Sequence of chain 1.Z:
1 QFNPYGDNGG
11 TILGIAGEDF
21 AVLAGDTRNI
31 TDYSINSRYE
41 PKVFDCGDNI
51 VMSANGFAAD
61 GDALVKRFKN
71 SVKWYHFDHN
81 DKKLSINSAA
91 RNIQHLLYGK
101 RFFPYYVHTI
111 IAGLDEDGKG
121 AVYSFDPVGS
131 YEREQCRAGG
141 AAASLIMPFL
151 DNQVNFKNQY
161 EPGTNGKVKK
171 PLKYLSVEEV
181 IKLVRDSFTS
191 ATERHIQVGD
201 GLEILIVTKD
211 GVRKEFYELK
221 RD

Sequence of chain 1.Y:
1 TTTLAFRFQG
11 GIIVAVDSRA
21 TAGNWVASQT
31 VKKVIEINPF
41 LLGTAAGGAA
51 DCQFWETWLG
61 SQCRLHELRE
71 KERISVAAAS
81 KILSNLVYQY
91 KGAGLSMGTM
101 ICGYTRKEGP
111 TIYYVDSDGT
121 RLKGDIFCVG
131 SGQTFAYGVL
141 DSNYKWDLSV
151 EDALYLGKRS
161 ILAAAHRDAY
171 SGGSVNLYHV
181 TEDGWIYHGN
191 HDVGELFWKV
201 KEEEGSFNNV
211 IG

Binding-site contacts:
Ligand atom C42 contacts residue GLY47 of chain 1.Y at 3.6 Å.
Ligand atom C27 contacts residue ALA27 of chain 1.Y at 3.6 Å (hydrophobic).
Ligand atom C51 contacts residue TYR170 of chain 1.Y at 3.5 Å (hydrophobic).
Ligand atom C43 contacts residue THR1 of chain 1.Y at 2.6 Å.
Ligand atom C11 contacts residue ASP126 of chain 1.Z at 3.5 Å.
Ligand atom O48 contacts residue MES1 of chain 1.RA at 2.7 Å (h-bond).
Ligand atom N41 contacts residue GLY47 of chain 1.Y at 2.7 Å (h-bond).
Ligand atom O9 contacts residue HIS108 of chain 1.Z at 3.4 Å (h-bond).
Ligand atom O48 contacts residue GLY47 of chain 1.Y at 3.2 Å (h-bond).
Ligand atom C12 contacts residue ASP126 of chain 1.Z at 3.1 Å.
Ligand atom N41 contacts residue THR1 of chain 1.Y at 3.6 Å.
Ligand atom C23 contacts residue THR21 of chain 1.Y at 3.5 Å.
Ligand atom C46 contacts residue ALA49 of chain 1.Y at 3.6 Å (hydrophobic).
Ligand atom C58 contacts residue ARG19 of chain 1.Y at 3.1 Å.
Ligand atom C39 contacts residue GLY47 of chain 1.Y at 3.5 Å.
Ligand atom C59 contacts residue TYR170 of chain 1.Y at 3.6 Å (hydrophobic).
Ligand atom C42 contacts residue THR1 of chain 1.Y at 2.3 Å.
Ligand atom C58 contacts residue THR1 of chain 1.Y at 2.5 Å.
Ligand atom N30 contacts residue THR21 of chain 1.Y at 2.8 Å (h-bond).
Ligand atom C5 contacts residue ALA22 of chain 1.Y at 3.5 Å (hydrophobic).
Ligand atom C51 contacts residue THR1 of chain 1.Y at 1.5 Å.
Ligand atom C44 contacts residue THR1 of chain 1.Y at 3.5 Å.
Ligand atom C3 contacts residue HIS108 of chain 1.Z at 3.3 Å.
Ligand atom C8 contacts residue PRO127 of chain 1.Z at 3.7 Å (hydrophobic).
Ligand atom C43 contacts residue GLY47 of chain 1.Y at 3.2 Å.
Ligand atom C59 contacts residue THR1 of chain 1.Y at 2.5 Å.
Ligand atom C2 contacts residue HIS108 of chain 1.Z at 3.2 Å.
Ligand atom O29 contacts residue ALA49 of chain 1.Y at 3.0 Å (h-bond).
Ligand atom O9 contacts residue PRO127 of chain 1.Z at 3.3 Å.
Ligand atom O48 contacts residue THR1 of chain 1.Y at 2.3 Å (h-bond).
Ligand atom O60 contacts residue MES1 of chain 1.RA at 2.7 Å (h-bond).
Ligand atom N22 contacts residue ASP126 of chain 1.Z at 3.4 Å (salt-bridge).
Ligand atom C58 contacts residue LYS33 of chain 1.Y at 3.3 Å.
Ligand atom O1 contacts residue HIS108 of chain 1.Z at 3.1 Å.
Ligand atom O40 contacts residue THR21 of chain 1.Y at 3.0 Å (h-bond).
Ligand atom C31 contacts residue GLY47 of chain 1.Y at 3.3 Å.
Ligand atom O60 contacts residue THR1 of chain 1.Y at 3.0 Å (h-bond).
Ligand atom C47 contacts residue THR1 of chain 1.Y at 1.4 Å.
Ligand atom O40 contacts residue ALA20 of chain 1.Y at 3.4 Å.
Ligand atom C58 contacts residue TYR170 of chain 1.Y at 3.1 Å (hydrophobic).

The small molecule below binds the protein below.
Small molecule (SMILES): CC(C)C[C@H](NC(=O)[C@H](CCc1ccccc1)NC(=O)CN1CCOCC1)C(=O)N[C@@H](Cc1ccccc1)C(=O)N[C@@H](CC(C)C)[C@@H](O)[C@H](C)CO